Sequence of chain 1.D:
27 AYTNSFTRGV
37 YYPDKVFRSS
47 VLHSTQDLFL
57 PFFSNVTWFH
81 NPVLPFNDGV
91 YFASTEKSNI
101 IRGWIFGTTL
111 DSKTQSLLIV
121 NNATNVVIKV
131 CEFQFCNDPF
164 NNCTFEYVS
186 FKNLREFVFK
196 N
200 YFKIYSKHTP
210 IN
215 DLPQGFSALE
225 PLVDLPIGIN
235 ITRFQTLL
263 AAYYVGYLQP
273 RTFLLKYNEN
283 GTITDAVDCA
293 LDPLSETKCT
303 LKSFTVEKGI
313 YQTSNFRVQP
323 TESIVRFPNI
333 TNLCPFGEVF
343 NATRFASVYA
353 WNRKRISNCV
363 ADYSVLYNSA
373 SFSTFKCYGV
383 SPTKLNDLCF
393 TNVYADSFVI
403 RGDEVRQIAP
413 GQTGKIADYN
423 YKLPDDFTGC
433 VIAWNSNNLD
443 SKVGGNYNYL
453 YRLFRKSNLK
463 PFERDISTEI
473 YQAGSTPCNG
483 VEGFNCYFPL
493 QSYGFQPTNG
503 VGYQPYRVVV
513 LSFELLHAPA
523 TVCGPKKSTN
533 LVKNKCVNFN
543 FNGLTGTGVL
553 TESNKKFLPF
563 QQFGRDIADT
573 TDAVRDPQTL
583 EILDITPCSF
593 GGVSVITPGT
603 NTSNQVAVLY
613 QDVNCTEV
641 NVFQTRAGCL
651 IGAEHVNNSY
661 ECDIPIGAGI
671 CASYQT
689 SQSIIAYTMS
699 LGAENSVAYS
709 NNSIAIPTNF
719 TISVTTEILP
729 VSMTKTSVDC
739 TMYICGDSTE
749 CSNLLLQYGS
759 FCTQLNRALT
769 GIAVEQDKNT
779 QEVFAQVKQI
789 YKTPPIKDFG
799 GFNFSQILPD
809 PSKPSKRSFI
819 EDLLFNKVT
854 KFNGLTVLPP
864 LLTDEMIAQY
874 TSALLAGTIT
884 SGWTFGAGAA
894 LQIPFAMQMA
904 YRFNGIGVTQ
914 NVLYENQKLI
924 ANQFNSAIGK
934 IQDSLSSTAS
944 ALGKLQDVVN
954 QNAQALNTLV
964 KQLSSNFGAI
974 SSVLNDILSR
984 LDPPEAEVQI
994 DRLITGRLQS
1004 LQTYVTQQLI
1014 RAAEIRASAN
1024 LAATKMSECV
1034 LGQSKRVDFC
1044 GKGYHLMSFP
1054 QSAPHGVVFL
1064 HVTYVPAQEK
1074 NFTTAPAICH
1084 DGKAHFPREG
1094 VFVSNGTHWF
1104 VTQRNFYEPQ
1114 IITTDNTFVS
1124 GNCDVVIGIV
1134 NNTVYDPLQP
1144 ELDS

Binding-site contacts:
Ligand atom C1 contacts residue ASN165 of chain 1.D at 1.4 Å.
Ligand atom O5 contacts residue ASN165 of chain 1.D at 2.4 Å (h-bond).
Ligand atom C2 contacts residue ASN165 of chain 1.D at 2.5 Å.
Ligand atom C5 contacts residue ASN165 of chain 1.D at 3.7 Å.
Ligand atom C7 contacts residue ASN165 of chain 1.D at 3.8 Å.
Ligand atom N2 contacts residue ASN165 of chain 1.D at 2.9 Å (h-bond).
Ligand atom C8 contacts residue SER112 of chain 1.D at 4.5 Å.
Ligand atom O7 contacts residue ASN165 of chain 1.D at 4.3 Å.
Ligand atom C4 contacts residue ASN165 of chain 1.D at 4.2 Å.
Ligand atom C3 contacts residue ASN165 of chain 1.D at 3.8 Å.
Ligand atom O7 contacts residue LYS113 of chain 1.D at 4.0 Å.
Ligand atom C8 contacts residue LYS113 of chain 1.D at 4.3 Å.

The protein below binds the small molecule below.
Small molecule (SMILES): CC(=O)N[C@@H]1[C@@H](O)[C@H](O)[C@@H](CO)O[C@H]1O